Sequence of chain 6.D:
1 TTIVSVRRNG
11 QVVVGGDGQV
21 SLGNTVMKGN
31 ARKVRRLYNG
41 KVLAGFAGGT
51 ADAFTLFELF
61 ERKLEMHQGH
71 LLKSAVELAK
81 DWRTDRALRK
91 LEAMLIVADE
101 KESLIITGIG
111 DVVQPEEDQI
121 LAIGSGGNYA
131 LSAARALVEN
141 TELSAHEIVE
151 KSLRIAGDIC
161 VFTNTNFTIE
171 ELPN

This small molecule binds to this protein.
Small molecule (SMILES): CC(C)C[C@@H](C=CS(C)(=O)=O)NC(=O)[C@H](CC(C)C)NC(=O)[C@H](CC(C)C)NC(=O)Cc1cc(I)c(O)c([N+](=O)[O-])c1

Sequence of chain 4.D:
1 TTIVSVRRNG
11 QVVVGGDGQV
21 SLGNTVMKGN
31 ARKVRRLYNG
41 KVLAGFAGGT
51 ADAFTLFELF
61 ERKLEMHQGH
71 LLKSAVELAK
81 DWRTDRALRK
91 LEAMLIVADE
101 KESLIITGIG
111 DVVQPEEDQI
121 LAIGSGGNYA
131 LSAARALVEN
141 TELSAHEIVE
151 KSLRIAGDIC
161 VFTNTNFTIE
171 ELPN

Binding-site contacts:
Ligand atom CD5 contacts residue GLY48 of chain 6.D at 3.3 Å.
Ligand atom CD2 contacts residue ASP111 of chain 4.D at 3.8 Å.
Ligand atom CD4 contacts residue SER21 of chain 6.D at 3.3 Å.
Ligand atom CD1 contacts residue THR107 of chain 4.D at 3.6 Å.
Ligand atom O2 contacts residue VAL20 of chain 6.D at 3.7 Å.
Ligand atom CA3 contacts residue THR1 of chain 6.D at 2.4 Å.
Ligand atom CB3 contacts residue LYS33 of chain 6.D at 3.5 Å.
Ligand atom C1' contacts residue SER125 of chain 6.D at 3.0 Å.
Ligand atom CS contacts residue THR1 of chain 6.D at 1.4 Å.
Ligand atom O2 contacts residue SER21 of chain 6.D at 2.8 Å (h-bond).
Ligand atom C1' contacts residue THR1 of chain 6.D at 3.3 Å.
Ligand atom CD1 contacts residue ILE109 of chain 4.D at 3.6 Å (hydrophobic).
Ligand atom CA3 contacts residue GLN19 of chain 6.D at 3.7 Å.
Ligand atom CD6 contacts residue PHE46 of chain 6.D at 3.8 Å (hydrophobic).
Ligand atom CA2 contacts residue GLY48 of chain 6.D at 3.4 Å.
Ligand atom CD1 contacts residue THR50 of chain 6.D at 3.3 Å.
Ligand atom CB2 contacts residue GLY48 of chain 6.D at 3.3 Å.
Ligand atom CA3 contacts residue LYS33 of chain 6.D at 3.9 Å.
Ligand atom CD5 contacts residue ALA47 of chain 6.D at 3.7 Å (hydrophobic).
Ligand atom C2 contacts residue SER21 of chain 6.D at 3.9 Å.
Ligand atom CG3 contacts residue GLY48 of chain 6.D at 3.5 Å.
Ligand atom CA3 contacts residue GLY48 of chain 6.D at 3.8 Å.
Ligand atom CD5 contacts residue PHE46 of chain 6.D at 3.7 Å (hydrophobic).
Ligand atom C2 contacts residue GLY48 of chain 6.D at 3.5 Å.
Ligand atom N3 contacts residue THR1 of chain 6.D at 3.7 Å.
Ligand atom C1' contacts residue GLY124 of chain 6.D at 3.5 Å.
Ligand atom O1' contacts residue GLY48 of chain 6.D at 3.1 Å (h-bond).
Ligand atom O2' contacts residue SER125 of chain 6.D at 3.8 Å.
Ligand atom CD1 contacts residue ASP111 of chain 4.D at 3.1 Å.
Ligand atom S contacts residue THR1 of chain 6.D at 3.6 Å.
Ligand atom O1 contacts residue THR50 of chain 6.D at 2.9 Å.
Ligand atom C10 contacts residue ILE109 of chain 4.D at 3.7 Å (hydrophobic).
Ligand atom CB1 contacts residue VAL20 of chain 6.D at 3.8 Å (hydrophobic).
Ligand atom C4 contacts residue ILE109 of chain 4.D at 3.7 Å (hydrophobic).
Ligand atom CB3 contacts residue THR1 of chain 6.D at 3.0 Å.
Ligand atom N2 contacts residue SER21 of chain 6.D at 3.1 Å (h-bond).
Ligand atom CD2 contacts residue MET27 of chain 6.D at 3.4 Å (hydrophobic).
Ligand atom N3 contacts residue GLY48 of chain 6.D at 2.8 Å (h-bond).
Ligand atom CS contacts residue LYS33 of chain 6.D at 3.8 Å.
Ligand atom C2' contacts residue THR1 of chain 6.D at 2.5 Å.